Sequence of chain 1.A:
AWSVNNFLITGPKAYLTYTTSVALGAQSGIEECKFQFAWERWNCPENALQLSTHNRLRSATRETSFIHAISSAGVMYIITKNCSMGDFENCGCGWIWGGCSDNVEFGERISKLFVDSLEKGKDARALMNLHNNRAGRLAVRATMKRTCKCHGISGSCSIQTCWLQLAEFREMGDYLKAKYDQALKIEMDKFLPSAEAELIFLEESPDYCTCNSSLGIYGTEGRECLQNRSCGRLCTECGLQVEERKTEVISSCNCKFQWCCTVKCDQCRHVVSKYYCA

Binding-site contacts:
Ligand atom C1 contacts residue ASP108 of chain 1.A at 3.6 Å.
Ligand atom O5 contacts residue LEU45 of chain 1.A at 3.8 Å.
Ligand atom C7 contacts residue ASP108 of chain 1.A at 3.8 Å.
Ligand atom O4 contacts residue LEU45 of chain 1.A at 3.1 Å.
Ligand atom C3 contacts residue LEU45 of chain 1.A at 4.0 Å (hydrophobic).
Ligand atom C2 contacts residue SER42 of chain 1.A at 4.0 Å.
Ligand atom O6 contacts residue ILE99 of chain 1.A at 3.8 Å.
Ligand atom C6 contacts residue ARG75 of chain 1.B at 3.7 Å.
Ligand atom N2 contacts residue ASN103 of chain 1.A at 2.9 Å (h-bond).
Ligand atom C8 contacts residue PHE109 of chain 1.A at 3.7 Å (hydrophobic).
Ligand atom O7 contacts residue ASP108 of chain 1.A at 3.4 Å (salt-bridge).
Ligand atom C6 contacts residue ARG83 of chain 1.B at 4.1 Å.
Ligand atom C3 contacts residue ASN103 of chain 1.A at 3.8 Å.
Ligand atom C6 contacts residue ILE99 of chain 1.A at 4.1 Å (hydrophobic).
Ligand atom O5 contacts residue ASP108 of chain 1.A at 4.0 Å.
Ligand atom O6 contacts residue ARG75 of chain 1.B at 4.1 Å.
Ligand atom C5 contacts residue ASN103 of chain 1.A at 3.7 Å.
Ligand atom N2 contacts residue SER42 of chain 1.A at 3.1 Å (h-bond).
Ligand atom C8 contacts residue ARG75 of chain 1.B at 3.9 Å.
Ligand atom C2 contacts residue ASP108 of chain 1.A at 3.5 Å.
Ligand atom O3 contacts residue ARG75 of chain 1.B at 3.8 Å.
Ligand atom O5 contacts residue ASN103 of chain 1.A at 2.4 Å (h-bond).
Ligand atom C7 contacts residue ARG75 of chain 1.B at 4.1 Å.
Ligand atom C8 contacts residue GLU79 of chain 1.B at 3.2 Å.
Ligand atom C4 contacts residue LEU45 of chain 1.A at 4.0 Å (hydrophobic).
Ligand atom O4 contacts residue ARG83 of chain 1.B at 4.0 Å.
Ligand atom O6 contacts residue MET106 of chain 1.A at 4.0 Å.
Ligand atom C1 contacts residue LEU45 of chain 1.A at 3.8 Å (hydrophobic).
Ligand atom C2 contacts residue ARG75 of chain 1.B at 4.0 Å.
Ligand atom O7 contacts residue ARG75 of chain 1.B at 3.8 Å.
Ligand atom C8 contacts residue SER42 of chain 1.A at 3.7 Å.
Ligand atom N2 contacts residue ASP108 of chain 1.A at 3.9 Å.
Ligand atom C2 contacts residue LEU45 of chain 1.A at 4.0 Å (hydrophobic).
Ligand atom C1 contacts residue ASN103 of chain 1.A at 1.4 Å.
Ligand atom C2 contacts residue ASN103 of chain 1.A at 2.5 Å.
Ligand atom C7 contacts residue SER42 of chain 1.A at 3.9 Å.
Ligand atom C4 contacts residue ARG75 of chain 1.B at 3.9 Å.
Ligand atom C7 contacts residue ASN103 of chain 1.A at 3.7 Å.
Ligand atom O5 contacts residue MET106 of chain 1.A at 3.8 Å.
Ligand atom O3 contacts residue LEU45 of chain 1.A at 3.1 Å.

A protein and the small-molecule ligand that binds it are described below.
Small molecule (SMILES): CC(=O)N[C@H]1[C@H](O[C@H]2[C@H](O)[C@@H](NC(C)=O)CO[C@@H]2CO)O[C@H](CO)[C@@H](O[C@@H]2O[C@H](CO[C@H]3O[C@H](CO)[C@@H](O)[C@H](O)[C@@H]3O)[C@@H](O)[C@H](O[C@H]3O[C@H](CO)[C@@H](O)[C@H](O[C@H]4O[C@H](CO)[C@@H](O)[C@H](O)[C@@H]4O)[C@@H]3O)[C@@H]2O)[C@@H]1O

Sequence of chain 1.B:
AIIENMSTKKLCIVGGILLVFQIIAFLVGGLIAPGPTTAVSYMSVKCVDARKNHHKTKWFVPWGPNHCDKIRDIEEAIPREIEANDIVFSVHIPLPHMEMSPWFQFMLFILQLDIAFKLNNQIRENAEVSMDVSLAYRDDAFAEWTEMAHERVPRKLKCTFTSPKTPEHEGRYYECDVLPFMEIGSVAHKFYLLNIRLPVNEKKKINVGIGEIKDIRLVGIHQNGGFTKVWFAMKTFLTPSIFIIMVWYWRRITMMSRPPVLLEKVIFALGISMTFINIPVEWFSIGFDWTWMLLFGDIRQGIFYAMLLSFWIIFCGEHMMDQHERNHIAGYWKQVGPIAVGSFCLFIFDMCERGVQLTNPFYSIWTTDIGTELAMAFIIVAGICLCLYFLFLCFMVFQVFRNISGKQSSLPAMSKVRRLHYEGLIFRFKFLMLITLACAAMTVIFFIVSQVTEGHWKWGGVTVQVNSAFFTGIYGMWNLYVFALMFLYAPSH